Binding-site contacts:
Ligand atom O1B contacts residue THR158 of chain 1.A at 2.7 Å (h-bond).
Ligand atom O1G contacts residue LYS157 of chain 1.A at 3.2 Å (salt-bridge).
Ligand atom O1A contacts residue THR158 of chain 1.A at 2.5 Å (h-bond).
Ligand atom C3' contacts residue TRP159 of chain 1.A at 3.3 Å (hydrophobic).
Ligand atom O2A contacts residue THR158 of chain 1.A at 3.6 Å (h-bond).
Ligand atom O3' contacts residue TRP159 of chain 1.A at 3.5 Å.
Ligand atom PG contacts residue ARG267 of chain 1.A at 3.5 Å.
Ligand atom PA contacts residue THR158 of chain 1.A at 3.4 Å.
Ligand atom O1G contacts residue ARG267 of chain 1.A at 2.9 Å (salt-bridge).
Ligand atom N9 contacts residue PRO321 of chain 1.A at 3.1 Å.
Ligand atom C2 contacts residue LEU300 of chain 1.A at 3.3 Å (hydrophobic).
Ligand atom O2A contacts residue TRP159 of chain 1.A at 2.8 Å.
Ligand atom C8 contacts residue PRO321 of chain 1.A at 3.3 Å (hydrophobic).
Ligand atom O2G contacts residue LYS157 of chain 1.A at 3.2 Å (salt-bridge).
Ligand atom PB contacts residue LYS157 of chain 1.A at 3.4 Å.
Ligand atom O2G contacts residue ASN246 of chain 1.A at 3.3 Å (h-bond).
Ligand atom O2B contacts residue THR158 of chain 1.A at 2.6 Å (h-bond).
Ligand atom PB contacts residue THR158 of chain 1.A at 3.2 Å.
Ligand atom C1' contacts residue PRO321 of chain 1.A at 3.4 Å (hydrophobic).
Ligand atom O2G contacts residue ARG267 of chain 1.A at 3.2 Å (salt-bridge).
Ligand atom O5' contacts residue ARG322 of chain 1.A at 2.9 Å (salt-bridge).
Ligand atom O1G contacts residue GLY154 of chain 1.A at 2.8 Å (h-bond).
Ligand atom O3B contacts residue LYS157 of chain 1.A at 2.2 Å (salt-bridge).
Ligand atom N1 contacts residue ASN124 of chain 1.A at 3.2 Å.
Ligand atom O3G contacts residue ARG322 of chain 1.A at 3.4 Å (salt-bridge).
Ligand atom N7 contacts residue TRP159 of chain 1.A at 3.7 Å.
Ligand atom N1 contacts residue VAL125 of chain 1.A at 3.2 Å (h-bond).
Ligand atom O1A contacts residue TRP159 of chain 1.A at 2.9 Å (h-bond).
Ligand atom C2 contacts residue ASN124 of chain 1.A at 3.4 Å.
Ligand atom C5' contacts residue ARG322 of chain 1.A at 3.4 Å.
Ligand atom C4 contacts residue PRO321 of chain 1.A at 3.5 Å (hydrophobic).
Ligand atom PA contacts residue TRP159 of chain 1.A at 3.5 Å.
Ligand atom O3B contacts residue GLY154 of chain 1.A at 3.0 Å (h-bond).
Ligand atom O2B contacts residue LYS157 of chain 1.A at 2.5 Å (salt-bridge).
Ligand atom C5' contacts residue TRP159 of chain 1.A at 3.5 Å (hydrophobic).
Ligand atom O2B contacts residue GLY156 of chain 1.A at 3.1 Å.
Ligand atom N6 contacts residue SER126 of chain 1.A at 3.3 Å (h-bond).
Ligand atom C8 contacts residue GLY156 of chain 1.A at 3.6 Å.
Ligand atom PG contacts residue LYS157 of chain 1.A at 3.0 Å.
Ligand atom O2A contacts residue GLY156 of chain 1.A at 3.0 Å.

A small-molecule ligand and the protein it binds are described below.
Small molecule (SMILES): Nc1ncnc2c1ncn2[C@H]1C[C@H](O)[C@@H](CO[P](=O)(O)O[P](=O)(O)OP(=O)(O)O)O1

Sequence of chain 1.A:
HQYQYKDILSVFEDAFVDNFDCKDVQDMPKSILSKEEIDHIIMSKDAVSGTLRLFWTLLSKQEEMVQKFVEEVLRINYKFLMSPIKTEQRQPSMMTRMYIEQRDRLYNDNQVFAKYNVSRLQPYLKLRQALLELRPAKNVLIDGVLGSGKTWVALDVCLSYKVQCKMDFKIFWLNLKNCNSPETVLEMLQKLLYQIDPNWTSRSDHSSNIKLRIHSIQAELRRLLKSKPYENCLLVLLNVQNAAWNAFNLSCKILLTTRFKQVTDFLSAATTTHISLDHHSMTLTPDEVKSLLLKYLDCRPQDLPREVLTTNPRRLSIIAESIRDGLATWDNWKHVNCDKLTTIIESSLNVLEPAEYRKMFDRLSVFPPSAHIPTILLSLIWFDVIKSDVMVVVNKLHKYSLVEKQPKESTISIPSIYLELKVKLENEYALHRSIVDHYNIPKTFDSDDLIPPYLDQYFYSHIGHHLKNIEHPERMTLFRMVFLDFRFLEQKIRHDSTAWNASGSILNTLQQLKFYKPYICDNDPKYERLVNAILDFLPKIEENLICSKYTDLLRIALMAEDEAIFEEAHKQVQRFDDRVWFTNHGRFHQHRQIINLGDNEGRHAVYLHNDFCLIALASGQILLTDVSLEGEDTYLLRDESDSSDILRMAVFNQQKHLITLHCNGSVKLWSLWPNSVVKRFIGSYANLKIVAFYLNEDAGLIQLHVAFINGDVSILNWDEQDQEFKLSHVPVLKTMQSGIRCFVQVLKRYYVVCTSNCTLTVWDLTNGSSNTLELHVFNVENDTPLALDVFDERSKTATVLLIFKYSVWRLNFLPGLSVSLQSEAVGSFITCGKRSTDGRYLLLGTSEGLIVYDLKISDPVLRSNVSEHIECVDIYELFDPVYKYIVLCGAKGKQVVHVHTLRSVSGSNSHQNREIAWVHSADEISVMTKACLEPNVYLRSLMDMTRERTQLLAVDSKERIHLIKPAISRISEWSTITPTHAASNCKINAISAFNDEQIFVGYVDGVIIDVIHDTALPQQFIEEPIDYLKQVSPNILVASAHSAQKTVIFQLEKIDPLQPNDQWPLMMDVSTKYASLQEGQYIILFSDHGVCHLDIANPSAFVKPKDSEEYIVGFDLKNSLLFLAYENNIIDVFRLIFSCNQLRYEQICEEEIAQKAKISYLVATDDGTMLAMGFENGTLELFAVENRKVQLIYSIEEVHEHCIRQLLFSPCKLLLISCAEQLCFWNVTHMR